Sequence of chain 1.D:
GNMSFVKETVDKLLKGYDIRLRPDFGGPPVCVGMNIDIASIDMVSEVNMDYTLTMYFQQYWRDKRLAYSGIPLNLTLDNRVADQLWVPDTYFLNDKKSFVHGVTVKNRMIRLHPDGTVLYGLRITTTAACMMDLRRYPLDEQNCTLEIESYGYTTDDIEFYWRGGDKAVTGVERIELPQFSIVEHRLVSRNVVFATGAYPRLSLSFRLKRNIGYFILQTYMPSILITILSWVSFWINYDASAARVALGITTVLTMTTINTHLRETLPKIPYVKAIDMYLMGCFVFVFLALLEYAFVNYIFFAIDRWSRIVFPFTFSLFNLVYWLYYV

Binding-site contacts:
Ligand atom C3 contacts residue ASN105 of chain 1.D at 3.8 Å.
Ligand atom O6 contacts residue HIS144 of chain 1.D at 4.4 Å.
Ligand atom O7 contacts residue ASN105 of chain 1.D at 3.4 Å (h-bond).
Ligand atom C8 contacts residue LEU104 of chain 1.D at 4.3 Å (hydrophobic).
Ligand atom C7 contacts residue ASN105 of chain 1.D at 3.3 Å.
Ligand atom C1 contacts residue HIS144 of chain 1.D at 3.6 Å.
Ligand atom C4 contacts residue ASN105 of chain 1.D at 4.2 Å.
Ligand atom C8 contacts residue PRO103 of chain 1.D at 4.0 Å (hydrophobic).
Ligand atom C1 contacts residue ASN105 of chain 1.D at 1.4 Å.
Ligand atom C5 contacts residue ASN105 of chain 1.D at 3.7 Å.
Ligand atom C6 contacts residue HIS144 of chain 1.D at 3.9 Å.
Ligand atom C8 contacts residue ASN105 of chain 1.D at 4.4 Å.
Ligand atom O5 contacts residue ASN105 of chain 1.D at 2.4 Å (h-bond).
Ligand atom N2 contacts residue ASN105 of chain 1.D at 2.9 Å (h-bond).
Ligand atom C2 contacts residue ASN105 of chain 1.D at 2.5 Å.
Ligand atom O5 contacts residue HIS144 of chain 1.D at 3.2 Å.
Ligand atom C5 contacts residue HIS144 of chain 1.D at 3.7 Å.

The small molecule below binds the protein below.
Small molecule (SMILES): CC(=O)N[C@H]1[C@H](O[C@H]2[C@H](O)[C@@H](NC(C)=O)CO[C@@H]2CO)O[C@H](CO)[C@@H](O)[C@@H]1O